The protein below binds the small molecule below.
Small molecule (SMILES): CC(=O)N[C@@H]1[C@@H](O)[C@H](O)[C@@H](CO)O[C@H]1O

Binding-site contacts:
Ligand atom C3 contacts residue ASN346 of chain 1.D at 3.8 Å.
Ligand atom O7 contacts residue ASN346 of chain 1.D at 3.5 Å (h-bond).
Ligand atom N2 contacts residue ASN346 of chain 1.D at 2.9 Å (h-bond).
Ligand atom O5 contacts residue ASN335 of chain 1.D at 2.5 Å (h-bond).
Ligand atom O5 contacts residue ASN346 of chain 1.D at 2.3 Å (h-bond).
Ligand atom C5 contacts residue ASN346 of chain 1.D at 3.6 Å.
Ligand atom C4 contacts residue ASN346 of chain 1.D at 4.2 Å.
Ligand atom C7 contacts residue ASN346 of chain 1.D at 3.4 Å.
Ligand atom C1 contacts residue ASN335 of chain 1.D at 3.4 Å.
Ligand atom C6 contacts residue ASN335 of chain 1.D at 3.2 Å.
Ligand atom O6 contacts residue GLU330 of chain 1.D at 3.9 Å.
Ligand atom C2 contacts residue ASN346 of chain 1.D at 2.4 Å.
Ligand atom C5 contacts residue ASN335 of chain 1.D at 3.4 Å.
Ligand atom O6 contacts residue ASN335 of chain 1.D at 3.2 Å (h-bond).
Ligand atom C1 contacts residue ASN346 of chain 1.D at 1.4 Å.

Sequence of chain 1.D:
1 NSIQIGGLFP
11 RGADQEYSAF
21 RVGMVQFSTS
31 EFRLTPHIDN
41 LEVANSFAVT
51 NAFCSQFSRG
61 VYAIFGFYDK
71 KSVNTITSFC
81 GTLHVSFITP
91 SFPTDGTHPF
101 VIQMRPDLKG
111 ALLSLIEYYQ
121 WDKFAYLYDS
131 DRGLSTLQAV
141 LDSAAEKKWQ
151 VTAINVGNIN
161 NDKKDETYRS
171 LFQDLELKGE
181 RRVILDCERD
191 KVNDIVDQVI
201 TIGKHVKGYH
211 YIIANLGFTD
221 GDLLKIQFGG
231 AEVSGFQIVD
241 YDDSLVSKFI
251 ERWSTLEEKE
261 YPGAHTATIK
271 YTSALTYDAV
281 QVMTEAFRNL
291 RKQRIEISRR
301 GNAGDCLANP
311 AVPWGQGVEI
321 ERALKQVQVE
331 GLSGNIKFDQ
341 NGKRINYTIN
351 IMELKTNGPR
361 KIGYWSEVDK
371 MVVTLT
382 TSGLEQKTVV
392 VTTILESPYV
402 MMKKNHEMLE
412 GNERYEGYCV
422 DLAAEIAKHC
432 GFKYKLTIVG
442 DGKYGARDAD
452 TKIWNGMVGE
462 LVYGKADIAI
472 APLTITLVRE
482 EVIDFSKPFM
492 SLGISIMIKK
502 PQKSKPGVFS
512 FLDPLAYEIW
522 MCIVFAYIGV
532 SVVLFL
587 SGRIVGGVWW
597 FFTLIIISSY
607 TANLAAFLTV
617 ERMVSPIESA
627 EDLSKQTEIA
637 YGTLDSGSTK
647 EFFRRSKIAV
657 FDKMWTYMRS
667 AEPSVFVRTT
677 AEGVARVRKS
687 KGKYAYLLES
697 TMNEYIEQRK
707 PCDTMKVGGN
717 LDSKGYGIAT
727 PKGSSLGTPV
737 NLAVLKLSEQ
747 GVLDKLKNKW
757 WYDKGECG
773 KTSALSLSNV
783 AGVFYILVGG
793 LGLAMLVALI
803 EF